Binding-site contacts:
Ligand atom O4 contacts residue THR542 of chain 1.C at 3.5 Å (h-bond).
Ligand atom C6 contacts residue LEU451 of chain 1.C at 3.7 Å (hydrophobic).
Ligand atom O3 contacts residue GLY534 of chain 1.C at 2.9 Å.
Ligand atom O6 contacts residue LYS453 of chain 1.C at 3.4 Å (salt-bridge).
Ligand atom O2 contacts residue LEU451 of chain 1.C at 3.4 Å.
Ligand atom O2P contacts residue TRP502 of chain 1.C at 2.8 Å (h-bond).
Ligand atom O3P contacts residue GLY538 of chain 1.C at 3.0 Å (h-bond).
Ligand atom P1 contacts residue ARG509 of chain 1.C at 3.3 Å.
Ligand atom O4P contacts residue THR452 of chain 1.C at 2.5 Å (h-bond).
Ligand atom O2P contacts residue ARG509 of chain 1.C at 2.5 Å (salt-bridge).
Ligand atom O3P contacts residue LYS453 of chain 1.C at 3.0 Å (salt-bridge).
Ligand atom O3 contacts residue ARG536 of chain 1.C at 2.8 Å (salt-bridge).
Ligand atom C3 contacts residue ARG536 of chain 1.C at 3.3 Å.
Ligand atom O1P contacts residue ARG509 of chain 1.C at 2.5 Å (salt-bridge).
Ligand atom O4P contacts residue SER457 of chain 1.C at 2.6 Å (h-bond).
Ligand atom O5P contacts residue SER454 of chain 1.C at 2.4 Å (h-bond).
Ligand atom O4 contacts residue PHE541 of chain 1.C at 2.9 Å (h-bond).
Ligand atom O5P contacts residue SER539 of chain 1.C at 2.6 Å (h-bond).
Ligand atom O2 contacts residue GLY534 of chain 1.C at 3.5 Å (h-bond).
Ligand atom C6 contacts residue SER457 of chain 1.C at 3.7 Å.
Ligand atom C5 contacts residue GLY538 of chain 1.C at 3.3 Å.
Ligand atom P2 contacts residue THR452 of chain 1.C at 3.5 Å.
Ligand atom O6P contacts residue GLY540 of chain 1.C at 2.7 Å (h-bond).
Ligand atom O5 contacts residue LEU451 of chain 1.C at 3.6 Å.
Ligand atom P2 contacts residue SER457 of chain 1.C at 3.7 Å.
Ligand atom C6 contacts residue THR542 of chain 1.C at 3.5 Å.
Ligand atom O1 contacts residue GLY538 of chain 1.C at 3.7 Å.
Ligand atom O5P contacts residue THR452 of chain 1.C at 3.6 Å.
Ligand atom O5P contacts residue LYS453 of chain 1.C at 3.5 Å (salt-bridge).
Ligand atom O6 contacts residue THR452 of chain 1.C at 3.6 Å.
Ligand atom C3 contacts residue GLY538 of chain 1.C at 3.5 Å.
Ligand atom O3P contacts residue PRO537 of chain 1.C at 3.6 Å.
Ligand atom O1P contacts residue LYS453 of chain 1.C at 3.5 Å (salt-bridge).
Ligand atom P2 contacts residue SER454 of chain 1.C at 3.5 Å.
Ligand atom C1 contacts residue ARG509 of chain 1.C at 3.8 Å.
Ligand atom O6P contacts residue SER539 of chain 1.C at 3.4 Å.
Ligand atom P2 contacts residue SER539 of chain 1.C at 3.5 Å.
Ligand atom C4 contacts residue THR542 of chain 1.C at 3.7 Å.
Ligand atom C4 contacts residue GLY538 of chain 1.C at 3.2 Å.
Ligand atom O4 contacts residue GLY538 of chain 1.C at 2.6 Å (h-bond).

Sequence of chain 1.C:
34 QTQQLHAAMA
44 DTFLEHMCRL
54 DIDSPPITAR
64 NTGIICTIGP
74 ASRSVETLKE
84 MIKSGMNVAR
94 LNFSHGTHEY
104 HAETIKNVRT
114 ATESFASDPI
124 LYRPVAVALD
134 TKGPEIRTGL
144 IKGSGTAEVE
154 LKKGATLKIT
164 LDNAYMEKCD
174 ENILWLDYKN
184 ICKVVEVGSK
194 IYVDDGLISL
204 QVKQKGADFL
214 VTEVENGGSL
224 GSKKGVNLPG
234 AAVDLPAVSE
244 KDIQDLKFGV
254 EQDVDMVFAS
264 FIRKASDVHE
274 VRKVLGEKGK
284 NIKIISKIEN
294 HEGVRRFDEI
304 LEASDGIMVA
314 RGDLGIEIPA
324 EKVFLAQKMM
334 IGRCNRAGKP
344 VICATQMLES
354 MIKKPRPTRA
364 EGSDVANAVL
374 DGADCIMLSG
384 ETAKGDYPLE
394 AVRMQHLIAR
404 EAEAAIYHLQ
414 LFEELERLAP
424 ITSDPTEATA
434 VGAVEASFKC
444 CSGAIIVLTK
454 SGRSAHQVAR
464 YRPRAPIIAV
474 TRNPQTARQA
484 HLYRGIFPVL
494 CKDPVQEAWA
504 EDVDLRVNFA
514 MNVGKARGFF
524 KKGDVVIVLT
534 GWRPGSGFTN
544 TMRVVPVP

This protein binds this small molecule.
Small molecule (SMILES): O=P(O)(O)OC[C@H]1O[C@](O)(COP(=O)(O)O)[C@@H](O)[C@@H]1O